Binding-site contacts:
Ligand atom C8 contacts residue ALA73 of chain 1.A at 4.0 Å (hydrophobic).
Ligand atom S3 contacts residue GLY77 of chain 1.A at 3.5 Å (h-bond).
Ligand atom C3 contacts residue ALA73 of chain 1.A at 4.4 Å (hydrophobic).
Ligand atom C3 contacts residue GLY77 of chain 1.A at 4.5 Å.
Ligand atom S3 contacts residue ARG80 of chain 1.A at 3.7 Å.
Ligand atom N4 contacts residue CYS76 of chain 1.A at 3.2 Å (h-bond).
Ligand atom S3 contacts residue CYS76 of chain 1.A at 2.1 Å (h-bond).
Ligand atom C8 contacts residue GLY77 of chain 1.A at 4.3 Å.
Ligand atom C7 contacts residue ALA73 of chain 1.A at 3.4 Å (hydrophobic).
Ligand atom C3 contacts residue CYS76 of chain 1.A at 3.1 Å (hydrophobic).

Sequence of chain 1.A:
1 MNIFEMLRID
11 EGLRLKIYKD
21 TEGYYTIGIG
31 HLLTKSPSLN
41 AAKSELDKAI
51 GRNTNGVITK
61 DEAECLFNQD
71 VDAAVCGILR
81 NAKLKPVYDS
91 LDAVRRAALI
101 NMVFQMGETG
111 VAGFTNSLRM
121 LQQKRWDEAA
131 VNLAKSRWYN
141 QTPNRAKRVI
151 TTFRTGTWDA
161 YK

A protein and the small-molecule ligand that binds it are described below.
Small molecule (SMILES): CC1(C)N=C(SS(C)(=O)=O)C(C)(C)N1[O]